This small molecule binds to this protein.
Small molecule (SMILES): C=CC1=C(C)/C(=C/c2[nH]c(/C=C3\N=C(/C=C4\NC(=O)C(C)=C4C=C)C(C)=C3CCC(=O)O)c(CCC(=O)O)c2C)NC1=O

Binding-site contacts:
Ligand atom CAC contacts residue ARG181 of chain 1.A at 4.0 Å.
Ligand atom CBC contacts residue ASN90 of chain 1.A at 3.6 Å.
Ligand atom C3B contacts residue VAL117 of chain 1.A at 4.0 Å (hydrophobic).
Ligand atom C2C contacts residue ILE92 of chain 1.A at 4.0 Å (hydrophobic).
Ligand atom C3C contacts residue ARG181 of chain 1.A at 3.6 Å.
Ligand atom CBC contacts residue ARG181 of chain 1.A at 3.4 Å.
Ligand atom OB contacts residue ASN112 of chain 1.A at 2.6 Å (h-bond).
Ligand atom CMD contacts residue ASN90 of chain 1.A at 4.0 Å.
Ligand atom C4B contacts residue ASN112 of chain 1.A at 3.8 Å.
Ligand atom C3C contacts residue ASN112 of chain 1.A at 3.6 Å.
Ligand atom C4C contacts residue ARG181 of chain 1.A at 3.7 Å.
Ligand atom C1C contacts residue PHE183 of chain 1.A at 4.0 Å (hydrophobic).
Ligand atom CHD contacts residue ARG181 of chain 1.A at 4.1 Å.
Ligand atom CBB contacts residue ILE110 of chain 1.A at 3.8 Å (hydrophobic).
Ligand atom OB contacts residue VAL117 of chain 1.A at 3.2 Å.
Ligand atom OC contacts residue ARG181 of chain 1.A at 3.6 Å.
Ligand atom C4B contacts residue VAL117 of chain 1.A at 3.3 Å (hydrophobic).
Ligand atom CMC contacts residue ILE92 of chain 1.A at 3.0 Å (hydrophobic).
Ligand atom C3C contacts residue ASN90 of chain 1.A at 4.1 Å.
Ligand atom NB contacts residue VAL117 of chain 1.A at 3.8 Å.
Ligand atom CHD contacts residue ASN90 of chain 1.A at 3.4 Å.
Ligand atom CHD contacts residue ASN112 of chain 1.A at 4.0 Å.
Ligand atom C4C contacts residue ASN90 of chain 1.A at 4.0 Å.
Ligand atom OC contacts residue PHE183 of chain 1.A at 2.9 Å.
Ligand atom CBB contacts residue ASN112 of chain 1.A at 3.8 Å.
Ligand atom CAC contacts residue ASN112 of chain 1.A at 3.4 Å.
Ligand atom C4C contacts residue ASN112 of chain 1.A at 3.9 Å.
Ligand atom NC contacts residue ARG181 of chain 1.A at 3.4 Å (salt-bridge).
Ligand atom CBC contacts residue ILE92 of chain 1.A at 3.0 Å (hydrophobic).
Ligand atom CBB contacts residue TRP95 of chain 1.A at 4.0 Å (hydrophobic).
Ligand atom CHB contacts residue LEU217 of chain 1.A at 4.0 Å (hydrophobic).
Ligand atom C1C contacts residue ARG181 of chain 1.A at 3.3 Å.
Ligand atom C2C contacts residue ARG181 of chain 1.A at 3.7 Å.
Ligand atom CBB contacts residue VAL111 of chain 1.A at 4.1 Å (hydrophobic).
Ligand atom CAB contacts residue ILE110 of chain 1.A at 3.6 Å (hydrophobic).
Ligand atom CBC contacts residue ARG93 of chain 1.A at 4.1 Å.
Ligand atom CMC contacts residue TRP95 of chain 1.A at 4.1 Å (hydrophobic).
Ligand atom CAC contacts residue ASN90 of chain 1.A at 3.6 Å.
Ligand atom CAC contacts residue ILE92 of chain 1.A at 3.9 Å (hydrophobic).
Ligand atom CMA contacts residue LEU217 of chain 1.A at 3.8 Å (hydrophobic).

Sequence of chain 1.A:
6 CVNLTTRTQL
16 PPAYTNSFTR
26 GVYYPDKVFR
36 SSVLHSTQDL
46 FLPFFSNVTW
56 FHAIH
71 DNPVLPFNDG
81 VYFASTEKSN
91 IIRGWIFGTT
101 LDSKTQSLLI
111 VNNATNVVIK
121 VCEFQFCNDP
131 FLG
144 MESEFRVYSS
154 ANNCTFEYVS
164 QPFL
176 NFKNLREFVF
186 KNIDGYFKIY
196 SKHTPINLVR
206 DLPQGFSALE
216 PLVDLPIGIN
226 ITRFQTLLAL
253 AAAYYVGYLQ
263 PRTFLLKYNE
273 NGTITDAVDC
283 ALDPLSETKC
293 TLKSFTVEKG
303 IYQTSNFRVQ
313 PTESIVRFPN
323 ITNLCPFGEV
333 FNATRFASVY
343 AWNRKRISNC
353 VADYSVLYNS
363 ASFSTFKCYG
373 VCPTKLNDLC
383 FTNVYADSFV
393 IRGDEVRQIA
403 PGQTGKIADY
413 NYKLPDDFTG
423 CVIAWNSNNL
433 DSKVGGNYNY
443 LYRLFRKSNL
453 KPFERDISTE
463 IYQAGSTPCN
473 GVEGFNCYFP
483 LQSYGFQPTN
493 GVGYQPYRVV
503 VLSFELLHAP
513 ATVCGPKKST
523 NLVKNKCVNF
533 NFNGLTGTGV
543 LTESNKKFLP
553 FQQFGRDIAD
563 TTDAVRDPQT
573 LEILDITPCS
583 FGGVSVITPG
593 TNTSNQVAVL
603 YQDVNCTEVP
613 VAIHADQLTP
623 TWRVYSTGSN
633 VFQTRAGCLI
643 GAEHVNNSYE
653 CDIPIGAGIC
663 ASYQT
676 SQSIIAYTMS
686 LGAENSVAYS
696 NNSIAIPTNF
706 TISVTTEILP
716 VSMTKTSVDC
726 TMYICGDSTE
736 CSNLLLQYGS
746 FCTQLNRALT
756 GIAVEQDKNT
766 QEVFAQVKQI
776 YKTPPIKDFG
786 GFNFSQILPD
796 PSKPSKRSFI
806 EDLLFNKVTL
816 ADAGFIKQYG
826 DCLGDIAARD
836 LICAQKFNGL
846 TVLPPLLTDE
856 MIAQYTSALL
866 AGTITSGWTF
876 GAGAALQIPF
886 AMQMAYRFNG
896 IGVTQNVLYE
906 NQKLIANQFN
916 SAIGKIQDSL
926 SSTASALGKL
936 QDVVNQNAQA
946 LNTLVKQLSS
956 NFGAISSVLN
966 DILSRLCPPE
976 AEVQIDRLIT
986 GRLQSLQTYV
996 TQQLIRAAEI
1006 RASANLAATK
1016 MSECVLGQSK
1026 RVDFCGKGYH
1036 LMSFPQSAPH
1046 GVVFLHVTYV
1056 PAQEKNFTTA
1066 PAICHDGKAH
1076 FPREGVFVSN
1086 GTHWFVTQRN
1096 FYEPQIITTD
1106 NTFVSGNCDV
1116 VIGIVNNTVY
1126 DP